This small molecule binds to this protein.
Small molecule (SMILES): CC(=O)N[C@@H]1[C@@H](O)[C@H](O)[C@@H](CO)O[C@H]1O

Binding-site contacts:
Ligand atom C4 contacts residue GLN345 of chain 1.C at 3.0 Å.
Ligand atom N2 contacts residue ASN291 of chain 1.C at 2.9 Å (h-bond).
Ligand atom C6 contacts residue GLN349 of chain 1.C at 4.3 Å.
Ligand atom C8 contacts residue GLY270 of chain 1.C at 3.5 Å.
Ligand atom C1 contacts residue LYS271 of chain 1.C at 4.0 Å.
Ligand atom O3 contacts residue GLN345 of chain 1.C at 4.2 Å.
Ligand atom C8 contacts residue ASN291 of chain 1.C at 4.4 Å.
Ligand atom C6 contacts residue LYS271 of chain 1.C at 4.2 Å.
Ligand atom O6 contacts residue LYS271 of chain 1.C at 3.3 Å.
Ligand atom O5 contacts residue LYS271 of chain 1.C at 3.4 Å.
Ligand atom C2 contacts residue LYS271 of chain 1.C at 4.4 Å.
Ligand atom C6 contacts residue VAL272 of chain 1.C at 3.5 Å (hydrophobic).
Ligand atom C2 contacts residue GLY270 of chain 1.C at 3.9 Å.
Ligand atom C5 contacts residue VAL272 of chain 1.C at 3.8 Å (hydrophobic).
Ligand atom C1 contacts residue ASN291 of chain 1.C at 1.4 Å.
Ligand atom C1 contacts residue VAL272 of chain 1.C at 4.0 Å (hydrophobic).
Ligand atom O6 contacts residue GLN349 of chain 1.C at 4.0 Å.
Ligand atom C2 contacts residue ASN291 of chain 1.C at 2.5 Å.
Ligand atom O5 contacts residue GLY270 of chain 1.C at 4.4 Å.
Ligand atom C5 contacts residue GLN345 of chain 1.C at 3.1 Å.
Ligand atom O6 contacts residue VAL272 of chain 1.C at 2.6 Å (h-bond).
Ligand atom O5 contacts residue ASN291 of chain 1.C at 2.4 Å (h-bond).
Ligand atom O4 contacts residue GLN345 of chain 1.C at 2.3 Å (h-bond).
Ligand atom C5 contacts residue ASN291 of chain 1.C at 3.7 Å.
Ligand atom O5 contacts residue VAL272 of chain 1.C at 3.1 Å (h-bond).
Ligand atom C7 contacts residue GLY270 of chain 1.C at 4.5 Å.
Ligand atom C3 contacts residue ASN291 of chain 1.C at 3.8 Å.
Ligand atom C7 contacts residue ASN291 of chain 1.C at 3.8 Å.
Ligand atom O7 contacts residue ASN291 of chain 1.C at 4.1 Å.
Ligand atom O5 contacts residue GLN345 of chain 1.C at 4.4 Å.
Ligand atom C1 contacts residue GLY270 of chain 1.C at 4.4 Å.
Ligand atom C3 contacts residue GLN345 of chain 1.C at 3.4 Å.
Ligand atom C4 contacts residue ASN291 of chain 1.C at 4.2 Å.
Ligand atom C6 contacts residue GLN345 of chain 1.C at 3.8 Å.

Sequence of chain 1.C:
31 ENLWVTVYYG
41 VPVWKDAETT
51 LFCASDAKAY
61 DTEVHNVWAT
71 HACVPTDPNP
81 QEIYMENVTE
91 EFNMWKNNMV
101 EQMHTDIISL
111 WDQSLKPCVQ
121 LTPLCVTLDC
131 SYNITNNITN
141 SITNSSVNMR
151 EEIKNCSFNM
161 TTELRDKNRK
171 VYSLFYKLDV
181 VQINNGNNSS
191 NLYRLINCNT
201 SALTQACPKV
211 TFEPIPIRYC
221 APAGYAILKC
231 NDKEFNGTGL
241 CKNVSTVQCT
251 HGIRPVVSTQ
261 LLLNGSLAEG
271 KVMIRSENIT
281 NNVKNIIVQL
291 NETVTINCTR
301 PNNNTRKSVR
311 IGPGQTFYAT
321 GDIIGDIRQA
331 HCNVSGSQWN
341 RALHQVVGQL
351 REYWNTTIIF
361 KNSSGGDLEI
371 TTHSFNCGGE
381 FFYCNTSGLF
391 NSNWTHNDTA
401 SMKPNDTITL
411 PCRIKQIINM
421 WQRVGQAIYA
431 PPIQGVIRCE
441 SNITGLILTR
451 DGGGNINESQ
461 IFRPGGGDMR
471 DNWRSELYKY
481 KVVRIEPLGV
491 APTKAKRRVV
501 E